The protein below binds the small molecule below.
Small molecule (SMILES): Cc1onc(-c2ccccc2)c1C(=O)Nc1ncc([N+](=O)[O-])s1

Sequence of chain 1.H:
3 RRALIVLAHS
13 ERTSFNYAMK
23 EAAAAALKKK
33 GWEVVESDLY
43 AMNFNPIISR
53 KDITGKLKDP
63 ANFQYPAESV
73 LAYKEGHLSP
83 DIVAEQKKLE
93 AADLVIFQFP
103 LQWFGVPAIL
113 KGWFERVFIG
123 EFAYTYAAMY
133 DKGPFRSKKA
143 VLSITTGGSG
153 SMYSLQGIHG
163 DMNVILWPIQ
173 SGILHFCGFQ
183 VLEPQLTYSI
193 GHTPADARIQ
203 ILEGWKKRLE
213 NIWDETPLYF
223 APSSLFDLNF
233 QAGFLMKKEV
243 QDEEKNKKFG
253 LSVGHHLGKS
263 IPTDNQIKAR

Binding-site contacts:
Ligand atom O2 contacts residue MET131 of chain 1.H at 3.6 Å.
Ligand atom C8 contacts residue FAD1 of chain 1.Z at 3.8 Å.
Ligand atom C13 contacts residue FAD1 of chain 1.Z at 3.2 Å.
Ligand atom C5 contacts residue GLY150 of chain 1.G at 3.6 Å.
Ligand atom C10 contacts residue TYR126 of chain 1.H at 3.8 Å (hydrophobic).
Ligand atom O3 contacts residue GLY149 of chain 1.G at 3.2 Å.
Ligand atom C11 contacts residue PHE178 of chain 1.H at 3.5 Å (hydrophobic).
Ligand atom C12 contacts residue PHE178 of chain 1.H at 3.5 Å (hydrophobic).
Ligand atom C2 contacts residue MET154 of chain 1.G at 3.4 Å (hydrophobic).
Ligand atom C7 contacts residue FAD1 of chain 1.Z at 3.8 Å.
Ligand atom C5 contacts residue GLY149 of chain 1.G at 3.5 Å.
Ligand atom N2 contacts residue MET131 of chain 1.H at 3.1 Å (h-bond).
Ligand atom O3 contacts residue GLY150 of chain 1.G at 3.7 Å.
Ligand atom C3 contacts residue PHE236 of chain 1.H at 3.2 Å (hydrophobic).
Ligand atom C3 contacts residue MET131 of chain 1.H at 3.3 Å (hydrophobic).
Ligand atom C1 contacts residue MET131 of chain 1.H at 3.4 Å (hydrophobic).
Ligand atom N3 contacts residue GLY149 of chain 1.G at 3.6 Å.
Ligand atom N3 contacts residue FAD1 of chain 1.Z at 3.4 Å (h-bond).
Ligand atom N2 contacts residue PHE236 of chain 1.H at 3.0 Å.
Ligand atom C11 contacts residue FAD1 of chain 1.Z at 3.4 Å.
Ligand atom O2 contacts residue TYR128 of chain 1.H at 2.9 Å (h-bond).
Ligand atom O contacts residue HIS161 of chain 1.G at 3.2 Å (h-bond).
Ligand atom C1 contacts residue TYR128 of chain 1.H at 3.4 Å (hydrophobic).
Ligand atom O1 contacts residue MET131 of chain 1.H at 3.1 Å (h-bond).
Ligand atom C9 contacts residue FAD1 of chain 1.Z at 3.8 Å.
Ligand atom C10 contacts residue FAD1 of chain 1.Z at 3.7 Å.
Ligand atom O1 contacts residue LEU230 of chain 1.H at 3.8 Å.
Ligand atom N1 contacts residue HIS161 of chain 1.G at 3.6 Å (h-bond).
Ligand atom S contacts residue TYR128 of chain 1.H at 1.8 Å.
Ligand atom S contacts residue MET131 of chain 1.H at 3.8 Å.
Ligand atom N1 contacts residue MET154 of chain 1.G at 3.1 Å (h-bond).
Ligand atom C3 contacts residue TYR128 of chain 1.H at 3.2 Å (hydrophobic).
Ligand atom N2 contacts residue TYR128 of chain 1.H at 3.8 Å.
Ligand atom C9 contacts residue TYR126 of chain 1.H at 3.6 Å (hydrophobic).
Ligand atom O1 contacts residue PHE236 of chain 1.H at 3.4 Å.
Ligand atom C6 contacts residue GLY149 of chain 1.G at 3.5 Å.
Ligand atom O2 contacts residue PHE236 of chain 1.H at 3.1 Å.
Ligand atom C11 contacts residue TRP105 of chain 1.G at 3.6 Å (hydrophobic).
Ligand atom C12 contacts residue FAD1 of chain 1.Z at 3.1 Å.
Ligand atom C2 contacts residue MET131 of chain 1.H at 3.6 Å (hydrophobic).

Sequence of chain 1.G:
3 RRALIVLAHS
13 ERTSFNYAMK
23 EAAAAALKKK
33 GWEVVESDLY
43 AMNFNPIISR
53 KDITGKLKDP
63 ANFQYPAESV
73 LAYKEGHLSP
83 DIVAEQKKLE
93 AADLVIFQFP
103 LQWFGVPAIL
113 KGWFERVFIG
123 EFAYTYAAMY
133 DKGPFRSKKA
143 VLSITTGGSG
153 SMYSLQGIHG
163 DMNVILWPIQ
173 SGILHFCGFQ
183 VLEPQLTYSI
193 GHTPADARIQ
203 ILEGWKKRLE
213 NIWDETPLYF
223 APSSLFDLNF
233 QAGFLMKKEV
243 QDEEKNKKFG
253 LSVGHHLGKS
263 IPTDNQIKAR